Binding-site contacts:
Ligand atom N contacts residue TYR175 of chain 2.A at 3.0 Å (h-bond).
Ligand atom CA contacts residue GLN179 of chain 2.A at 3.7 Å.
Ligand atom CZ contacts residue ASP182 of chain 2.A at 3.4 Å.
Ligand atom OXT contacts residue ASP81 of chain 2.A at 3.4 Å (salt-bridge).
Ligand atom OH contacts residue ASP182 of chain 2.A at 2.6 Å (salt-bridge).
Ligand atom CZ contacts residue LEU71 of chain 2.A at 3.4 Å (hydrophobic).
Ligand atom N1 contacts residue GLY39 of chain 2.A at 3.9 Å.
Ligand atom OH contacts residue GLN179 of chain 2.A at 3.6 Å.
Ligand atom C contacts residue ASP81 of chain 2.A at 3.8 Å.
Ligand atom CG contacts residue GLN179 of chain 2.A at 3.7 Å.
Ligand atom N3 contacts residue CYS195 of chain 2.A at 3.6 Å (h-bond).
Ligand atom OH contacts residue LEU71 of chain 2.A at 3.0 Å.
Ligand atom N contacts residue GLN179 of chain 2.A at 2.8 Å (h-bond).
Ligand atom CZ contacts residue GLN179 of chain 2.A at 3.6 Å.
Ligand atom CE2 contacts residue GLY39 of chain 2.A at 3.8 Å.
Ligand atom C contacts residue GLN201 of chain 2.A at 3.4 Å.
Ligand atom CA contacts residue ASP81 of chain 2.A at 3.8 Å.
Ligand atom CB contacts residue GLY39 of chain 2.A at 3.6 Å.
Ligand atom CD2 contacts residue GLY39 of chain 2.A at 3.5 Å.
Ligand atom OXT contacts residue GLN201 of chain 2.A at 3.6 Å.
Ligand atom N2 contacts residue LEU71 of chain 2.A at 3.9 Å.
Ligand atom N contacts residue ASP81 of chain 2.A at 2.7 Å (salt-bridge).
Ligand atom CD1 contacts residue GLN179 of chain 2.A at 3.8 Å.
Ligand atom CE1 contacts residue LEU71 of chain 2.A at 4.0 Å (hydrophobic).
Ligand atom CD2 contacts residue GLN179 of chain 2.A at 3.7 Å.
Ligand atom CA contacts residue GLN201 of chain 2.A at 3.2 Å.
Ligand atom N contacts residue GLN201 of chain 2.A at 3.0 Å (h-bond).
Ligand atom N2 contacts residue CYS195 of chain 2.A at 3.5 Å (h-bond).
Ligand atom CD1 contacts residue TYR175 of chain 2.A at 3.5 Å (hydrophobic).
Ligand atom CB contacts residue TYR175 of chain 2.A at 3.9 Å (hydrophobic).
Ligand atom N1 contacts residue CYS195 of chain 2.A at 3.8 Å.
Ligand atom CD1 contacts residue ASP41 of chain 2.A at 3.6 Å.
Ligand atom N1 contacts residue GLN179 of chain 2.A at 3.6 Å.
Ligand atom CE1 contacts residue THR76 of chain 2.A at 3.8 Å.
Ligand atom CE2 contacts residue GLN179 of chain 2.A at 3.5 Å.
Ligand atom CG contacts residue GLY39 of chain 2.A at 3.8 Å.
Ligand atom CD1 contacts residue THR76 of chain 2.A at 3.8 Å.
Ligand atom CE1 contacts residue GLN179 of chain 2.A at 3.9 Å.
Ligand atom O contacts residue GLN201 of chain 2.A at 3.6 Å.
Ligand atom CE1 contacts residue ASP182 of chain 2.A at 3.4 Å.

Sequence of chain 2.A:
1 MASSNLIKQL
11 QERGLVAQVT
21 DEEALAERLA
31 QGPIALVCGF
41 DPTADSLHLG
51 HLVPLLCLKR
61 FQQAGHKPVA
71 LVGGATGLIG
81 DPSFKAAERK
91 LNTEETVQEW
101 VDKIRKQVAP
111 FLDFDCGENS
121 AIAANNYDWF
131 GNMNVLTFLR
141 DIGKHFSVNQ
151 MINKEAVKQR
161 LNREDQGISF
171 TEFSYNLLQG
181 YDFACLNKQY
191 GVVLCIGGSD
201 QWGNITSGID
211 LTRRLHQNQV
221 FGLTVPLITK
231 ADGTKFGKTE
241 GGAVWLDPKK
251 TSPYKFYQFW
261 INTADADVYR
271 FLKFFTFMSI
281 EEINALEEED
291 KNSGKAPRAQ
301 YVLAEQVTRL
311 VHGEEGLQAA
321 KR

A small-molecule ligand and the protein it binds are described below.
Small molecule (SMILES): [N-]=[N+]=Nc1cc(C[C@H](N)C(=O)O)ccc1O